Binding-site contacts:
Ligand atom C7 contacts residue HIS84 of chain 1.A at 3.4 Å.
Ligand atom C2 contacts residue LEU83 of chain 1.A at 3.9 Å (hydrophobic).
Ligand atom C8 contacts residue LEU83 of chain 1.A at 4.0 Å (hydrophobic).
Ligand atom C4 contacts residue LEU83 of chain 1.A at 3.0 Å (hydrophobic).
Ligand atom N15 contacts residue LEU83 of chain 1.A at 3.0 Å (h-bond).
Ligand atom N15 contacts residue LEU134 of chain 1.A at 3.5 Å.
Ligand atom C9 contacts residue LEU83 of chain 1.A at 3.0 Å (hydrophobic).
Ligand atom C8 contacts residue ILE10 of chain 1.A at 4.0 Å (hydrophobic).
Ligand atom N3 contacts residue ILE10 of chain 1.A at 3.9 Å.
Ligand atom C11 contacts residue LEU134 of chain 1.A at 3.5 Å (hydrophobic).
Ligand atom N15 contacts residue PHE82 of chain 1.A at 3.6 Å.
Ligand atom C6 contacts residue ASP86 of chain 1.A at 3.8 Å.
Ligand atom C11 contacts residue LYS33 of chain 1.A at 3.8 Å.
Ligand atom N15 contacts residue ALA31 of chain 1.A at 3.6 Å.
Ligand atom N13 contacts residue PHE82 of chain 1.A at 3.6 Å.
Ligand atom N13 contacts residue LEU134 of chain 1.A at 3.7 Å.
Ligand atom N13 contacts residue ALA31 of chain 1.A at 3.4 Å.
Ligand atom C7 contacts residue GLN85 of chain 1.A at 3.9 Å.
Ligand atom N3 contacts residue LEU83 of chain 1.A at 2.7 Å (h-bond).
Ligand atom C9 contacts residue ILE10 of chain 1.A at 4.0 Å (hydrophobic).
Ligand atom N13 contacts residue LEU83 of chain 1.A at 3.5 Å (h-bond).
Ligand atom C12 contacts residue LEU134 of chain 1.A at 3.7 Å (hydrophobic).
Ligand atom C8 contacts residue HIS84 of chain 1.A at 3.0 Å.
Ligand atom C12 contacts residue VAL64 of chain 1.A at 3.7 Å (hydrophobic).
Ligand atom C5 contacts residue LEU83 of chain 1.A at 4.0 Å (hydrophobic).
Ligand atom C9 contacts residue PHE82 of chain 1.A at 3.7 Å (hydrophobic).
Ligand atom N15 contacts residue GLU81 of chain 1.A at 3.5 Å (salt-bridge).
Ligand atom C12 contacts residue PHE80 of chain 1.A at 3.7 Å (hydrophobic).
Ligand atom N13 contacts residue GLU81 of chain 1.A at 2.5 Å (salt-bridge).
Ligand atom C12 contacts residue GLU81 of chain 1.A at 3.3 Å.
Ligand atom C2 contacts residue LEU134 of chain 1.A at 3.9 Å (hydrophobic).
Ligand atom C9 contacts residue HIS84 of chain 1.A at 3.6 Å.
Ligand atom C6 contacts residue GLN85 of chain 1.A at 4.0 Å.
Ligand atom C12 contacts residue ALA31 of chain 1.A at 3.3 Å (hydrophobic).
Ligand atom C2 contacts residue ILE10 of chain 1.A at 3.9 Å (hydrophobic).
Ligand atom C10 contacts residue LEU134 of chain 1.A at 3.4 Å (hydrophobic).
Ligand atom N13 contacts residue VAL64 of chain 1.A at 3.9 Å.
Ligand atom O1 contacts residue ILE10 of chain 1.A at 3.9 Å.
Ligand atom C10 contacts residue ALA31 of chain 1.A at 3.7 Å (hydrophobic).
Ligand atom C11 contacts residue ALA31 of chain 1.A at 3.5 Å (hydrophobic).

The small molecule below binds the protein below.
Small molecule (SMILES): O=C(Nc1ccccc1)c1cc[nH]n1

Sequence of chain 1.A:
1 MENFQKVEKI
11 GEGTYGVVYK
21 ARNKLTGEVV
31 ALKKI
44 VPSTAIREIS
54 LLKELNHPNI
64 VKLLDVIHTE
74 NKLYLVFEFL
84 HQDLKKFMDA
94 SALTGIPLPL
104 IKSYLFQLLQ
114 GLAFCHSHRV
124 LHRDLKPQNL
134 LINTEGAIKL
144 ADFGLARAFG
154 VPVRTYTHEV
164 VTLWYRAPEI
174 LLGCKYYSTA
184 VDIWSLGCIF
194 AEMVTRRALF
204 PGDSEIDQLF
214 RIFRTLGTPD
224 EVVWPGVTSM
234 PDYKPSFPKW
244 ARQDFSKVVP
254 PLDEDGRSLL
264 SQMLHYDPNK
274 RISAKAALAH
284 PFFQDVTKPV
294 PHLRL